The small molecule below binds the protein below.
Small molecule (SMILES): CC[C@H](C)[C@H](NC(=O)[C@H](CC(C)C)NC(=O)[C@@H](N)CCCCN)C(=O)N[C@@H](CCC(=O)O)C(=O)N[C@H](C(=O)N[C@@H](Cc1ccc(O)cc1)C(=O)N[C@@H](Cc1ccccc1)C(=O)N[C@@H](CO)C(=O)N[C@H](C=O)CCCCN)[C@@H](C)O

Sequence of chain 1.A:
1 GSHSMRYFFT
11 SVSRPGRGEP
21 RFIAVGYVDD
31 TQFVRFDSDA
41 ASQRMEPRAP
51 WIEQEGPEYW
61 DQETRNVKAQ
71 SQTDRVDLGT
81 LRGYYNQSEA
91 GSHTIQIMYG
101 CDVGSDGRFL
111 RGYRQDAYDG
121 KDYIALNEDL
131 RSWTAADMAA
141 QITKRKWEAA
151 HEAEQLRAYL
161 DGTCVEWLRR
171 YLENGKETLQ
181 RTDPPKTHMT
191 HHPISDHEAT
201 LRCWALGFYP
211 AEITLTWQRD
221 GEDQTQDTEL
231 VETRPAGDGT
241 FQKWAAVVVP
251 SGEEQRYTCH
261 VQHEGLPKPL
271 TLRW

Binding-site contacts:
Ligand atom N contacts residue GLU63 of chain 1.A at 2.8 Å (salt-bridge).
Ligand atom C contacts residue GLU63 of chain 1.A at 3.5 Å.
Ligand atom CA contacts residue ASP77 of chain 1.A at 3.5 Å.
Ligand atom O contacts residue LYS146 of chain 1.A at 2.8 Å (salt-bridge).
Ligand atom N contacts residue TYR99 of chain 1.A at 3.0 Å (h-bond).
Ligand atom N contacts residue ASP77 of chain 1.A at 2.9 Å (salt-bridge).
Ligand atom CZ contacts residue ASN66 of chain 1.A at 3.4 Å.
Ligand atom O contacts residue TYR159 of chain 1.A at 2.6 Å (h-bond).
Ligand atom CB contacts residue GLU152 of chain 1.A at 3.3 Å.
Ligand atom CE1 contacts residue GLN155 of chain 1.A at 3.4 Å.
Ligand atom CA contacts residue TYR99 of chain 1.A at 3.5 Å (hydrophobic).
Ligand atom O contacts residue THR143 of chain 1.A at 3.5 Å (h-bond).
Ligand atom NZ contacts residue GLN62 of chain 1.A at 3.2 Å (h-bond).
Ligand atom CB contacts residue TRP167 of chain 1.A at 3.5 Å (hydrophobic).
Ligand atom CD2 contacts residue TYR99 of chain 1.A at 3.2 Å (hydrophobic).
Ligand atom O contacts residue TRP147 of chain 1.A at 2.9 Å (h-bond).
Ligand atom CD1 contacts residue GLU63 of chain 1.A at 3.5 Å.
Ligand atom C contacts residue LYS146 of chain 1.A at 3.4 Å.
Ligand atom CE2 contacts residue TRP147 of chain 1.A at 3.6 Å (hydrophobic).
Ligand atom CE contacts residue ASP116 of chain 1.A at 3.5 Å.
Ligand atom CB contacts residue ASP77 of chain 1.A at 3.0 Å.
Ligand atom C contacts residue TYR7 of chain 1.A at 3.5 Å (hydrophobic).
Ligand atom CD2 contacts residue TYR7 of chain 1.A at 3.5 Å (hydrophobic).
Ligand atom CG2 contacts residue TYR99 of chain 1.A at 3.5 Å (hydrophobic).
Ligand atom CE contacts residue GLN62 of chain 1.A at 3.5 Å.
Ligand atom N contacts residue TYR171 of chain 1.A at 2.8 Å (h-bond).
Ligand atom NZ contacts residue ASP116 of chain 1.A at 2.6 Å (salt-bridge).
Ligand atom O contacts residue TYR84 of chain 1.A at 3.1 Å (h-bond).
Ligand atom CD1 contacts residue GLU152 of chain 1.A at 3.5 Å.
Ligand atom CE contacts residue ASP77 of chain 1.A at 3.3 Å.
Ligand atom O contacts residue TYR7 of chain 1.A at 3.5 Å.
Ligand atom CA contacts residue GLU63 of chain 1.A at 3.4 Å.
Ligand atom N contacts residue TYR7 of chain 1.A at 2.8 Å (h-bond).
Ligand atom CG contacts residue THR143 of chain 1.A at 3.4 Å.
Ligand atom CD1 contacts residue GLN155 of chain 1.A at 3.1 Å.
Ligand atom CD2 contacts residue TRP147 of chain 1.A at 3.4 Å (hydrophobic).
Ligand atom CE2 contacts residue GLN70 of chain 1.A at 2.9 Å.
Ligand atom CD2 contacts residue GLN70 of chain 1.A at 3.5 Å.
Ligand atom OH contacts residue ASN66 of chain 1.A at 3.0 Å (h-bond).
Ligand atom OG1 contacts residue GLN155 of chain 1.A at 2.8 Å (h-bond).